Sequence of chain 34.E:
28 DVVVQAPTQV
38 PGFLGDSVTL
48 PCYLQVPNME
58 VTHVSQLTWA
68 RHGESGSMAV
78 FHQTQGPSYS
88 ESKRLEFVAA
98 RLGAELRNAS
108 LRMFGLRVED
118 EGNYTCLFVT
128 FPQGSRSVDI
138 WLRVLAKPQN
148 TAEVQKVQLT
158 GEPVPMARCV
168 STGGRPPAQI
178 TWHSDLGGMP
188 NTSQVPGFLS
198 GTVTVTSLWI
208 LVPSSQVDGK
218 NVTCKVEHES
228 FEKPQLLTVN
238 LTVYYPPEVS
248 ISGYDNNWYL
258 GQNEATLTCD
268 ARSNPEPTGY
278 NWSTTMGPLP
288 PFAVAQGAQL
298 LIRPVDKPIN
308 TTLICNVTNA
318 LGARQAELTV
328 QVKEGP

This small molecule binds to this protein.
Small molecule (SMILES): CC(=O)N[C@H]1[C@H](O[C@H]2[C@H](O)[C@@H](NC(C)=O)CO[C@@H]2CO)O[C@H](CO)[C@@H](O[C@@H]2O[C@H](CO)[C@@H](O)[C@H](O)[C@@H]2O)[C@@H]1O

Binding-site contacts:
Ligand atom O5 contacts residue ASN237 of chain 34.E at 2.3 Å (h-bond).
Ligand atom C8 contacts residue NAG1 of chain 34.I at 4.3 Å.
Ligand atom C1 contacts residue ASN237 of chain 34.E at 1.4 Å.
Ligand atom O6 contacts residue ASN237 of chain 34.E at 4.4 Å.
Ligand atom C2 contacts residue ASN237 of chain 34.E at 2.6 Å.
Ligand atom C1 contacts residue GLY216 of chain 34.E at 4.3 Å.
Ligand atom N2 contacts residue ASN237 of chain 34.E at 3.1 Å (h-bond).
Ligand atom O7 contacts residue ASN218 of chain 34.E at 3.5 Å (h-bond).
Ligand atom O7 contacts residue ASN237 of chain 34.E at 3.8 Å.
Ligand atom C7 contacts residue ASN218 of chain 34.E at 3.4 Å.
Ligand atom O7 contacts residue NAG1 of chain 34.I at 3.7 Å.
Ligand atom C3 contacts residue ASN237 of chain 34.E at 3.9 Å.
Ligand atom C8 contacts residue GLY216 of chain 34.E at 2.1 Å.
Ligand atom C7 contacts residue ASN237 of chain 34.E at 3.7 Å.
Ligand atom C8 contacts residue LYS217 of chain 34.E at 3.9 Å.
Ligand atom C5 contacts residue ASN237 of chain 34.E at 3.6 Å.
Ligand atom C8 contacts residue ASN218 of chain 34.E at 2.8 Å.
Ligand atom C2 contacts residue GLY216 of chain 34.E at 3.9 Å.
Ligand atom O7 contacts residue GLY216 of chain 34.E at 3.9 Å.
Ligand atom N2 contacts residue GLY216 of chain 34.E at 2.6 Å (h-bond).
Ligand atom C7 contacts residue GLY216 of chain 34.E at 2.7 Å.
Ligand atom C7 contacts residue NAG1 of chain 34.I at 4.4 Å.
Ligand atom C4 contacts residue ASN237 of chain 34.E at 4.3 Å.
Ligand atom N2 contacts residue ASN218 of chain 34.E at 4.4 Å.